Sequence of chain 1.B:
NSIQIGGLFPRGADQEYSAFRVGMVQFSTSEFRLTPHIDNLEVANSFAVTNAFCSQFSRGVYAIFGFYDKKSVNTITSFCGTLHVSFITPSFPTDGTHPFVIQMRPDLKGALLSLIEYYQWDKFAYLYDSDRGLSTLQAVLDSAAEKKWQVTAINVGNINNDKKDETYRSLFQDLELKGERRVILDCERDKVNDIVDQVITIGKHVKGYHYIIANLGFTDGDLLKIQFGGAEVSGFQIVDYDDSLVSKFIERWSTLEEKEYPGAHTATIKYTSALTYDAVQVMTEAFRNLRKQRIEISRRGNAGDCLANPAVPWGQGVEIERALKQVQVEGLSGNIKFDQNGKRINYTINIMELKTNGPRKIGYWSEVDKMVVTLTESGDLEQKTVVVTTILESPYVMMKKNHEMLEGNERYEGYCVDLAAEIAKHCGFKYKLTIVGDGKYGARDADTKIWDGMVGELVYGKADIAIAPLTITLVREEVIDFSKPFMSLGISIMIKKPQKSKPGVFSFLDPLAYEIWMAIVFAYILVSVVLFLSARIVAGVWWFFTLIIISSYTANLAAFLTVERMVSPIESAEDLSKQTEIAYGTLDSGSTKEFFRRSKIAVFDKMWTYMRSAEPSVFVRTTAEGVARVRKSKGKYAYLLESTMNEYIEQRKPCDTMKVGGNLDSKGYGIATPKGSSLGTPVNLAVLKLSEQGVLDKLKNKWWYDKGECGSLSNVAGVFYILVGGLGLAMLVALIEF

Sequence of chain 1.C:
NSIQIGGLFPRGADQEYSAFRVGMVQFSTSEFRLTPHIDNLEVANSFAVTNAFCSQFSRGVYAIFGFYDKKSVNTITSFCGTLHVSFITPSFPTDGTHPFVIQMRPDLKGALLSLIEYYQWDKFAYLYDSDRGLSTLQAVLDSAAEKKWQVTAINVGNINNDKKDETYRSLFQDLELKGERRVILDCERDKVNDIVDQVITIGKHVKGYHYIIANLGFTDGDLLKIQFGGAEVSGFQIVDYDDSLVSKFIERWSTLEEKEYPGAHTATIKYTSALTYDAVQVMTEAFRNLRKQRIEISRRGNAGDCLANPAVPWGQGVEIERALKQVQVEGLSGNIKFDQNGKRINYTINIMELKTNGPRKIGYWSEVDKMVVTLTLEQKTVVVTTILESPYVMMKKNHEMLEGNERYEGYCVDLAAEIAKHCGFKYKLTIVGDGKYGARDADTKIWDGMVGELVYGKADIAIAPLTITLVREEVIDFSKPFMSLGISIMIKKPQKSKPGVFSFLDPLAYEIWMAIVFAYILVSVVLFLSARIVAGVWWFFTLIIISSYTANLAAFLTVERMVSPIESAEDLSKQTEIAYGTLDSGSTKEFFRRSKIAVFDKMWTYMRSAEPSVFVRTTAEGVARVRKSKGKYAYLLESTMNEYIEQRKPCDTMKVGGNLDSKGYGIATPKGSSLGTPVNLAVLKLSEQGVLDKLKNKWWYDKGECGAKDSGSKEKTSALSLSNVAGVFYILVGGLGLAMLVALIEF

A protein and the small-molecule ligand that binds it are described below.
Small molecule (SMILES): CC(C)S(=O)(=O)NC[C@H](C)c1ccc(-c2ccc([C@@H](C)CNS(=O)(=O)C(C)C)cc2)cc1

Binding-site contacts:
Ligand atom C17 contacts residue SER719 of chain 1.B at 3.6 Å.
Ligand atom C9 contacts residue PRO489 of chain 1.C at 3.6 Å (hydrophobic).
Ligand atom C14 contacts residue PRO489 of chain 1.B at 3.4 Å (hydrophobic).
Ligand atom C22 contacts residue LYS488 of chain 1.C at 3.7 Å.
Ligand atom C19 contacts residue SER744 of chain 1.C at 3.6 Å.
Ligand atom C2 contacts residue PRO489 of chain 1.B at 3.5 Å (hydrophobic).
Ligand atom C6 contacts residue SER719 of chain 1.C at 3.8 Å.
Ligand atom C1 contacts residue PRO489 of chain 1.B at 3.6 Å (hydrophobic).
Ligand atom C18 contacts residue SER719 of chain 1.B at 3.4 Å.
Ligand atom C21 contacts residue ILE476 of chain 1.B at 3.7 Å (hydrophobic).
Ligand atom C8 contacts residue PRO489 of chain 1.C at 3.5 Å (hydrophobic).
Ligand atom C2 contacts residue MET491 of chain 1.B at 3.4 Å (hydrophobic).
Ligand atom O4 contacts residue LYS720 of chain 1.C at 3.8 Å.
Ligand atom O2 contacts residue PRO489 of chain 1.C at 3.2 Å.
Ligand atom C3 contacts residue MET491 of chain 1.B at 3.8 Å (hydrophobic).
Ligand atom C15 contacts residue PRO489 of chain 1.B at 3.4 Å (hydrophobic).
Ligand atom C8 contacts residue SER492 of chain 1.C at 3.6 Å.
Ligand atom C8 contacts residue MET491 of chain 1.C at 3.7 Å (hydrophobic).
Ligand atom C15 contacts residue SER719 of chain 1.C at 3.4 Å.
Ligand atom O3 contacts residue PRO489 of chain 1.B at 3.0 Å (h-bond).
Ligand atom N1 contacts residue PRO489 of chain 1.B at 2.4 Å (h-bond).
Ligand atom O1 contacts residue LYS720 of chain 1.B at 3.4 Å.
Ligand atom C23 contacts residue LEU741 of chain 1.B at 3.6 Å (hydrophobic).
Ligand atom C2 contacts residue SER492 of chain 1.B at 3.5 Å.
Ligand atom C16 contacts residue SER719 of chain 1.C at 3.6 Å.
Ligand atom C3 contacts residue SER492 of chain 1.B at 3.5 Å.
Ligand atom C9 contacts residue SER492 of chain 1.C at 3.8 Å.
Ligand atom S1 contacts residue PRO489 of chain 1.C at 3.4 Å (h-bond).
Ligand atom C13 contacts residue PRO489 of chain 1.C at 3.6 Å (hydrophobic).
Ligand atom C21 contacts residue LEU741 of chain 1.C at 3.7 Å (hydrophobic).
Ligand atom C20 contacts residue SER744 of chain 1.B at 3.6 Å.
Ligand atom O3 contacts residue LYS488 of chain 1.B at 3.4 Å.
Ligand atom C24 contacts residue SER744 of chain 1.B at 3.7 Å.
Ligand atom C24 contacts residue LEU741 of chain 1.B at 3.7 Å (hydrophobic).
Ligand atom O1 contacts residue GLY721 of chain 1.B at 3.7 Å.
Ligand atom N2 contacts residue PRO489 of chain 1.C at 2.4 Å (h-bond).
Ligand atom C22 contacts residue SER744 of chain 1.C at 3.4 Å.
Ligand atom C3 contacts residue PRO489 of chain 1.B at 3.6 Å (hydrophobic).
Ligand atom S2 contacts residue PRO489 of chain 1.B at 3.3 Å (h-bond).
Ligand atom C18 contacts residue PRO489 of chain 1.C at 3.5 Å (hydrophobic).